Sequence of chain 3.A:
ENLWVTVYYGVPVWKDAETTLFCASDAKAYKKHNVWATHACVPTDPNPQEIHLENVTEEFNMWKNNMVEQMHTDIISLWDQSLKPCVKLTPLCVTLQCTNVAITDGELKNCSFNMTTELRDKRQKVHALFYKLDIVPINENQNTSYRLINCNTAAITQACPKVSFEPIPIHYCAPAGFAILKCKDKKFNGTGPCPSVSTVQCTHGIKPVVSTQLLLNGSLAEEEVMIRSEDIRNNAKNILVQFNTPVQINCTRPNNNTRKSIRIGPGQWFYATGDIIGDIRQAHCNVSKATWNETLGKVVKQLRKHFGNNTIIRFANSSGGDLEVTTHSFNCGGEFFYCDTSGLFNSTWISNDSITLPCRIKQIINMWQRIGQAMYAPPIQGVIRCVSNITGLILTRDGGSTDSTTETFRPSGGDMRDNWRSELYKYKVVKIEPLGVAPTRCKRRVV

Sequence of chain 3.E:
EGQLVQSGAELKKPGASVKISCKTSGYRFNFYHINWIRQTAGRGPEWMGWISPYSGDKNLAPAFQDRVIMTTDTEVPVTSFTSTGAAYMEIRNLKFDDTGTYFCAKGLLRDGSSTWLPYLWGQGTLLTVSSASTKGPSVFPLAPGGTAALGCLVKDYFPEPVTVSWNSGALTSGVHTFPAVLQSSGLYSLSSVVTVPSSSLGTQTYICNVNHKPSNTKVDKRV

Binding-site contacts:
Ligand atom O7 contacts residue ASN197 of chain 3.A at 3.4 Å (h-bond).
Ligand atom C2 contacts residue THR199 of chain 3.A at 4.1 Å.
Ligand atom C1 contacts residue THR199 of chain 3.A at 3.0 Å.
Ligand atom C4 contacts residue ASN197 of chain 3.A at 4.2 Å.
Ligand atom C8 contacts residue ASN197 of chain 3.A at 4.4 Å.
Ligand atom C7 contacts residue ASN197 of chain 3.A at 3.3 Å.
Ligand atom C2 contacts residue ASN197 of chain 3.A at 2.5 Å.
Ligand atom N2 contacts residue THR199 of chain 3.A at 4.3 Å.
Ligand atom N2 contacts residue ASN197 of chain 3.A at 2.9 Å (h-bond).
Ligand atom O7 contacts residue ILE240 of chain 3.A at 3.8 Å.
Ligand atom O6 contacts residue GLY200 of chain 3.A at 4.2 Å.
Ligand atom C5 contacts residue THR199 of chain 3.A at 3.6 Å.
Ligand atom C8 contacts residue SER237 of chain 3.A at 2.8 Å.
Ligand atom C8 contacts residue ILE240 of chain 3.A at 4.4 Å (hydrophobic).
Ligand atom O6 contacts residue PRO201 of chain 3.A at 3.5 Å.
Ligand atom C3 contacts residue THR199 of chain 3.A at 4.2 Å.
Ligand atom C8 contacts residue VAL78 of chain 3.E at 3.5 Å (hydrophobic).
Ligand atom O5 contacts residue ASN197 of chain 3.A at 2.4 Å (h-bond).
Ligand atom C4 contacts residue THR199 of chain 3.A at 4.5 Å.
Ligand atom C3 contacts residue ASN197 of chain 3.A at 3.8 Å.
Ligand atom C7 contacts residue SER237 of chain 3.A at 4.3 Å.
Ligand atom C5 contacts residue ASN197 of chain 3.A at 3.7 Å.
Ligand atom O5 contacts residue THR199 of chain 3.A at 3.5 Å (h-bond).
Ligand atom C1 contacts residue ASN197 of chain 3.A at 1.4 Å.

The protein below binds the small molecule below.
Small molecule (SMILES): CC(=O)N[C@H]1[C@H](O[C@H]2[C@H](O)[C@@H](NC(C)=O)CO[C@@H]2CO)O[C@H](CO)[C@@H](O)[C@@H]1O